Sequence of chain 1.A:
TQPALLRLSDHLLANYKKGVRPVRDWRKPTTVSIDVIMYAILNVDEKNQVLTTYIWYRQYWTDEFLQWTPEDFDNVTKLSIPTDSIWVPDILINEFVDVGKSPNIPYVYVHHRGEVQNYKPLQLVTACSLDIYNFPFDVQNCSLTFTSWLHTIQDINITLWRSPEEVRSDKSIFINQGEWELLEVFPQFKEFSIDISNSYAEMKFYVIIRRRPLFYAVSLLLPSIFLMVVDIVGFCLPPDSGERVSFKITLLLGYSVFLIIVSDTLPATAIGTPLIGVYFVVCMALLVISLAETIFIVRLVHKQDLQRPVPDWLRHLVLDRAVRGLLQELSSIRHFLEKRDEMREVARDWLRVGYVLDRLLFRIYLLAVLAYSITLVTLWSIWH

Sequence of chain 1.E:
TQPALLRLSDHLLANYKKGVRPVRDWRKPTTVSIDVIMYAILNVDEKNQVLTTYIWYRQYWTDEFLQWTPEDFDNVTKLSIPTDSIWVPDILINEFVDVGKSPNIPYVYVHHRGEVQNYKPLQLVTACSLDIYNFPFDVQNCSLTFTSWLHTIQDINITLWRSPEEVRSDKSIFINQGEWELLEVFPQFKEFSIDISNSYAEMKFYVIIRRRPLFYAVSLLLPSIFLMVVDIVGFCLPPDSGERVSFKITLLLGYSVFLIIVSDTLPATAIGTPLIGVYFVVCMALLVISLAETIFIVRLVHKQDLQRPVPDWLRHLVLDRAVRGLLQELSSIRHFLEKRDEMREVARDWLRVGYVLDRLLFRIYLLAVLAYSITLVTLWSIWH

A protein and the small-molecule ligand that binds it are described below.
Small molecule (SMILES): Cc1ccc(Sc2ccccc2N2CCNCC2)c(C)c1

Binding-site contacts:
Ligand atom C09 contacts residue TYR230 of chain 1.E at 3.8 Å (hydrophobic).
Ligand atom C03 contacts residue ARG169 of chain 1.E at 3.6 Å.
Ligand atom C09 contacts residue ARG169 of chain 1.E at 3.9 Å.
Ligand atom C10 contacts residue TRP260 of chain 1.A at 4.0 Å (hydrophobic).
Ligand atom C20 contacts residue ILE284 of chain 1.E at 3.7 Å (hydrophobic).
Ligand atom C05 contacts residue ILE148 of chain 1.E at 4.0 Å (hydrophobic).
Ligand atom C11 contacts residue TRP260 of chain 1.A at 3.4 Å (hydrophobic).
Ligand atom C05 contacts residue ILE305 of chain 1.A at 3.9 Å (hydrophobic).
Ligand atom S06 contacts residue ILE305 of chain 1.A at 3.8 Å.
Ligand atom C12 contacts residue TYR230 of chain 1.E at 3.8 Å (hydrophobic).
Ligand atom C03 contacts residue ILE305 of chain 1.A at 3.8 Å (hydrophobic).
Ligand atom C08 contacts residue TYR230 of chain 1.E at 4.0 Å (hydrophobic).
Ligand atom C07 contacts residue TYR230 of chain 1.E at 4.0 Å (hydrophobic).
Ligand atom C14 contacts residue TRP260 of chain 1.A at 3.5 Å (hydrophobic).
Ligand atom C09 contacts residue TRP167 of chain 1.E at 3.6 Å (hydrophobic).
Ligand atom C08 contacts residue ILE148 of chain 1.E at 3.7 Å (hydrophobic).
Ligand atom C01 contacts residue ARG273 of chain 1.E at 3.4 Å.
Ligand atom C11 contacts residue TYR230 of chain 1.E at 3.6 Å (hydrophobic).
Ligand atom C10 contacts residue TRP167 of chain 1.E at 3.6 Å (hydrophobic).
Ligand atom C15 contacts residue TRP260 of chain 1.A at 3.1 Å (hydrophobic).
Ligand atom C20 contacts residue PHE303 of chain 1.A at 4.0 Å (hydrophobic).
Ligand atom N16 contacts residue TRP260 of chain 1.A at 3.9 Å.
Ligand atom C04 contacts residue ARG169 of chain 1.E at 3.9 Å.
Ligand atom C01 contacts residue ASP281 of chain 1.E at 4.0 Å.
Ligand atom C07 contacts residue TRP167 of chain 1.E at 3.8 Å (hydrophobic).
Ligand atom C10 contacts residue TYR230 of chain 1.E at 3.6 Å (hydrophobic).
Ligand atom C19 contacts residue ILE148 of chain 1.E at 3.5 Å (hydrophobic).
Ligand atom C12 contacts residue TRP167 of chain 1.E at 3.7 Å (hydrophobic).
Ligand atom C08 contacts residue ARG169 of chain 1.E at 3.9 Å.
Ligand atom C17 contacts residue TRP260 of chain 1.A at 3.6 Å (hydrophobic).
Ligand atom C18 contacts residue TRP260 of chain 1.A at 3.7 Å (hydrophobic).
Ligand atom C18 contacts residue TRP167 of chain 1.E at 3.5 Å (hydrophobic).
Ligand atom C11 contacts residue TRP167 of chain 1.E at 4.0 Å (hydrophobic).
Ligand atom C20 contacts residue ILE148 of chain 1.E at 4.0 Å (hydrophobic).
Ligand atom C17 contacts residue ASN205 of chain 1.A at 3.7 Å.
Ligand atom N13 contacts residue TRP167 of chain 1.E at 4.0 Å.
Ligand atom C02 contacts residue ILE148 of chain 1.E at 3.8 Å (hydrophobic).
Ligand atom C15 contacts residue TYR311 of chain 1.A at 3.5 Å (hydrophobic).
Ligand atom C21 contacts residue ILE148 of chain 1.E at 3.5 Å (hydrophobic).
Ligand atom C04 contacts residue ILE305 of chain 1.A at 3.5 Å (hydrophobic).